A protein and the small-molecule ligand that binds it are described below.
Small molecule (SMILES): Nc1ncnc2c1ncn2[C@@H]1O[C@H](CO)[C@@H](O)[C@H]1O

Sequence of chain 1.D:
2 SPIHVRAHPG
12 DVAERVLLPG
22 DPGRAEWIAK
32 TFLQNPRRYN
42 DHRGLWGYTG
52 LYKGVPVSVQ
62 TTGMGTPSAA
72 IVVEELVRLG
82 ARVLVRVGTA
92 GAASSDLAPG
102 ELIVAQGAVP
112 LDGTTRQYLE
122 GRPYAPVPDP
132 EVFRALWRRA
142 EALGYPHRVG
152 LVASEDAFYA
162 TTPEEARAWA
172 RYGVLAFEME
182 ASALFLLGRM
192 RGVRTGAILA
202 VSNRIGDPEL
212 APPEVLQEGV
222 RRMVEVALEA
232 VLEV

Binding-site contacts:
Ligand atom C5' contacts residue PHE159 of chain 1.D at 3.7 Å (hydrophobic).
Ligand atom N6 contacts residue GLY92 of chain 1.D at 3.4 Å.
Ligand atom N3 contacts residue GLU179 of chain 1.D at 3.7 Å.
Ligand atom O5' contacts residue HIS5 of chain 1.C at 2.6 Å (h-bond).
Ligand atom C4 contacts residue PHE159 of chain 1.D at 3.7 Å (hydrophobic).
Ligand atom C2' contacts residue SO41 of chain 1.N at 3.4 Å.
Ligand atom C1' contacts residue THR90 of chain 1.D at 3.4 Å.
Ligand atom C5' contacts residue HIS5 of chain 1.C at 3.3 Å.
Ligand atom N1 contacts residue PHE159 of chain 1.D at 3.4 Å.
Ligand atom O4' contacts residue THR90 of chain 1.D at 3.1 Å (h-bond).
Ligand atom C4 contacts residue PHE178 of chain 1.D at 3.7 Å (hydrophobic).
Ligand atom C2 contacts residue GLU156 of chain 1.D at 3.3 Å.
Ligand atom C2 contacts residue PHE159 of chain 1.D at 3.4 Å (hydrophobic).
Ligand atom C6 contacts residue PHE159 of chain 1.D at 3.4 Å (hydrophobic).
Ligand atom O2' contacts residue SO41 of chain 1.N at 2.9 Å (h-bond).
Ligand atom C3' contacts residue MET180 of chain 1.D at 3.6 Å (hydrophobic).
Ligand atom C5 contacts residue GLY92 of chain 1.D at 3.5 Å.
Ligand atom O2' contacts residue GLU179 of chain 1.D at 3.4 Å.
Ligand atom C1' contacts residue SO41 of chain 1.N at 3.2 Å.
Ligand atom N3 contacts residue MET180 of chain 1.D at 3.7 Å.
Ligand atom O3' contacts residue SO41 of chain 1.N at 3.2 Å (h-bond).
Ligand atom C8 contacts residue ASN204 of chain 1.D at 3.7 Å.
Ligand atom O2' contacts residue GLU181 of chain 1.D at 2.7 Å (salt-bridge).
Ligand atom N6 contacts residue ASN204 of chain 1.D at 2.9 Å (h-bond).
Ligand atom C8 contacts residue THR90 of chain 1.D at 3.5 Å.
Ligand atom O3' contacts residue MET65 of chain 1.D at 3.7 Å.
Ligand atom N7 contacts residue ALA91 of chain 1.D at 3.3 Å.
Ligand atom C8 contacts residue ALA91 of chain 1.D at 3.5 Å (hydrophobic).
Ligand atom N3 contacts residue PHE159 of chain 1.D at 3.7 Å.
Ligand atom O4' contacts residue ARG44 of chain 1.C at 3.6 Å (salt-bridge).
Ligand atom N1 contacts residue GLU156 of chain 1.D at 3.5 Å (salt-bridge).
Ligand atom O2' contacts residue MET180 of chain 1.D at 2.8 Å (h-bond).
Ligand atom O4' contacts residue SO41 of chain 1.N at 3.2 Å (h-bond).
Ligand atom C5 contacts residue PHE159 of chain 1.D at 3.6 Å (hydrophobic).
Ligand atom O2' contacts residue ARG87 of chain 1.D at 2.9 Å (salt-bridge).
Ligand atom C2' contacts residue MET180 of chain 1.D at 3.4 Å (hydrophobic).
Ligand atom N7 contacts residue ASN204 of chain 1.D at 2.8 Å (h-bond).
Ligand atom N7 contacts residue GLY92 of chain 1.D at 3.2 Å (h-bond).
Ligand atom O3' contacts residue GLU181 of chain 1.D at 2.6 Å (salt-bridge).
Ligand atom N6 contacts residue ILE206 of chain 1.D at 3.1 Å.

Sequence of chain 1.C:
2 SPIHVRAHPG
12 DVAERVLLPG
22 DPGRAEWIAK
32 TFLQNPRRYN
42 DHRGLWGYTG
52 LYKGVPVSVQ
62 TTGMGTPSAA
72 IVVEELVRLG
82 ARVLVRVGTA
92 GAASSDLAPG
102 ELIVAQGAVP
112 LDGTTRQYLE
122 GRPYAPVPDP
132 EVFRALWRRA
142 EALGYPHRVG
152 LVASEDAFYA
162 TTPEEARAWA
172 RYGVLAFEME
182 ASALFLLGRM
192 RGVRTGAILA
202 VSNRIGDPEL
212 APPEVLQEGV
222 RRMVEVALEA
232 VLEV